Sequence of chain 1.A:
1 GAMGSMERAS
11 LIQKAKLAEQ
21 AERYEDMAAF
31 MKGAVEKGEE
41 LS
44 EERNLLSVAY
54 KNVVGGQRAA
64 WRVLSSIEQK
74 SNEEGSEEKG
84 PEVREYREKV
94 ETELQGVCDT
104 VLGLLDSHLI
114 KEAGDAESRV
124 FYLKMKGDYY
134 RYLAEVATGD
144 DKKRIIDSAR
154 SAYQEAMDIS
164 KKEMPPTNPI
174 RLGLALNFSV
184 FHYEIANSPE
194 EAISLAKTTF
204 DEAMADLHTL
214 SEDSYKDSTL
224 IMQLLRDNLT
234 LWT

Binding-site contacts:
Ligand atom NH1 contacts residue ARG65 of chain 1.A at 3.5 Å (salt-bridge).
Ligand atom CD contacts residue ARG65 of chain 1.A at 3.5 Å.
Ligand atom SD contacts residue K7N1 of chain 1.C at 3.3 Å.
Ligand atom CZ contacts residue LEU227 of chain 1.A at 3.6 Å (hydrophobic).
Ligand atom NE contacts residue ARG65 of chain 1.A at 3.6 Å.
Ligand atom CB contacts residue ASN180 of chain 1.A at 3.3 Å.
Ligand atom O1P contacts residue ARG61 of chain 1.A at 2.9 Å (salt-bridge).
Ligand atom CE contacts residue ASP220 of chain 1.A at 3.3 Å.
Ligand atom OG contacts residue GLU187 of chain 1.A at 2.7 Å (salt-bridge).
Ligand atom O contacts residue ASN231 of chain 1.A at 2.7 Å (h-bond).
Ligand atom CB contacts residue ASN180 of chain 1.A at 3.3 Å.
Ligand atom N contacts residue ASN180 of chain 1.A at 2.8 Å (h-bond).
Ligand atom OE1 contacts residue LYS127 of chain 1.A at 3.4 Å.
Ligand atom CA contacts residue ASN231 of chain 1.A at 3.6 Å.
Ligand atom OG contacts residue TRP235 of chain 1.A at 2.8 Å (h-bond).
Ligand atom O contacts residue LEU179 of chain 1.A at 3.5 Å.
Ligand atom N contacts residue ASN231 of chain 1.A at 2.7 Å (h-bond).
Ligand atom N contacts residue LEU179 of chain 1.A at 3.3 Å.
Ligand atom CB contacts residue GLU187 of chain 1.A at 3.4 Å.
Ligand atom C contacts residue ASN231 of chain 1.A at 3.6 Å.
Ligand atom O2P contacts residue TYR135 of chain 1.A at 2.7 Å (h-bond).
Ligand atom CD contacts residue LYS127 of chain 1.A at 3.4 Å.
Ligand atom O3P contacts residue ARG134 of chain 1.A at 2.9 Å (salt-bridge).
Ligand atom CB contacts residue K7N1 of chain 1.C at 3.4 Å.
Ligand atom CB contacts residue ASN231 of chain 1.A at 3.5 Å.
Ligand atom O3P contacts residue ARG61 of chain 1.A at 2.9 Å (salt-bridge).
Ligand atom CA contacts residue LEU179 of chain 1.A at 3.5 Å (hydrophobic).
Ligand atom CE contacts residue K7N1 of chain 1.C at 3.0 Å.
Ligand atom CZ contacts residue ARG65 of chain 1.A at 3.5 Å.
Ligand atom C contacts residue LEU179 of chain 1.A at 3.6 Å (hydrophobic).
Ligand atom CA contacts residue ASN180 of chain 1.A at 3.5 Å.
Ligand atom CG1 contacts residue LEU234 of chain 1.A at 3.4 Å (hydrophobic).
Ligand atom CA contacts residue ASN231 of chain 1.A at 3.6 Å.
Ligand atom O contacts residue VAL183 of chain 1.A at 3.3 Å.
Ligand atom N contacts residue GLU187 of chain 1.A at 3.0 Å (salt-bridge).
Ligand atom CD1 contacts residue ASN55 of chain 1.A at 3.3 Å.
Ligand atom OE2 contacts residue LYS127 of chain 1.A at 2.7 Å (salt-bridge).
Ligand atom O1P contacts residue LYS54 of chain 1.A at 2.6 Å (salt-bridge).
Ligand atom O2P contacts residue ARG134 of chain 1.A at 2.9 Å (salt-bridge).
Ligand atom O2P contacts residue LYS54 of chain 1.A at 3.4 Å.

A small-molecule ligand and the protein it binds are described below.
Small molecule (SMILES): CSCC[C@@H](C=O)NC(=O)[C@H](CC(C)C)NC(=O)[C@H](CCCNC(N)=[NH2+])NC(=O)[C@H](CCC(=O)O)NC(=O)[C@H](COP(=O)(O)O)NC(=O)[C@H](CC(C)C)NC(=O)[C@H](CO)NC(=O)[C@H](CCCNC(N)=[NH2+])NC(=O)[C@@H](N)C(C)C